Binding-site contacts:
Ligand atom S17 contacts residue PHE285 of chain 1.A at 3.7 Å.
Ligand atom O20 contacts residue SER183 of chain 1.A at 2.7 Å (h-bond).
Ligand atom C1 contacts residue ARG87 of chain 1.A at 3.6 Å.
Ligand atom S17 contacts residue ASP216 of chain 1.A at 3.0 Å (salt-bridge).
Ligand atom N11 contacts residue PHE285 of chain 1.A at 3.6 Å.
Ligand atom O18 contacts residue PHE285 of chain 1.A at 3.2 Å.
Ligand atom S17 contacts residue HOA1 of chain 1.D at 3.1 Å (h-bond).
Ligand atom O42 contacts residue TYR189 of chain 1.A at 3.4 Å.
Ligand atom O18 contacts residue ILE187 of chain 1.A at 3.9 Å.
Ligand atom S17 contacts residue HIS214 of chain 1.A at 3.2 Å (h-bond).
Ligand atom C1 contacts residue SER183 of chain 1.A at 3.6 Å.
Ligand atom S17 contacts residue FE21 of chain 1.C at 2.4 Å.
Ligand atom N14 contacts residue TYR91 of chain 1.A at 3.0 Å (h-bond).
Ligand atom O19 contacts residue ARG87 of chain 1.A at 2.8 Å (salt-bridge).
Ligand atom O43 contacts residue VAL272 of chain 1.A at 3.6 Å.
Ligand atom C31 contacts residue TYR189 of chain 1.A at 3.5 Å (hydrophobic).
Ligand atom C16 contacts residue HIS214 of chain 1.A at 3.3 Å.
Ligand atom C16 contacts residue PHE211 of chain 1.A at 3.6 Å (hydrophobic).
Ligand atom O43 contacts residue HOA1 of chain 1.D at 3.9 Å.
Ligand atom C31 contacts residue HOA1 of chain 1.D at 3.9 Å.
Ligand atom O18 contacts residue PRO283 of chain 1.A at 3.7 Å.
Ligand atom C16 contacts residue HOA1 of chain 1.D at 3.5 Å.
Ligand atom C10 contacts residue LEU324 of chain 1.A at 3.8 Å (hydrophobic).
Ligand atom C30 contacts residue HOA1 of chain 1.D at 3.7 Å.
Ligand atom N29 contacts residue HOA1 of chain 1.D at 3.4 Å (h-bond).
Ligand atom O20 contacts residue ARG87 of chain 1.A at 2.8 Å (salt-bridge).
Ligand atom C31 contacts residue SER281 of chain 1.A at 3.6 Å.
Ligand atom O19 contacts residue LEU321 of chain 1.A at 3.8 Å.
Ligand atom C30 contacts residue SER281 of chain 1.A at 3.9 Å.
Ligand atom C3 contacts residue LEU321 of chain 1.A at 3.9 Å (hydrophobic).
Ligand atom C1 contacts residue CYS104 of chain 1.A at 3.9 Å (hydrophobic).
Ligand atom O15 contacts residue LEU324 of chain 1.A at 3.9 Å.
Ligand atom N14 contacts residue CYS104 of chain 1.A at 3.9 Å.
Ligand atom C31 contacts residue ILE187 of chain 1.A at 3.6 Å (hydrophobic).
Ligand atom O42 contacts residue ILE187 of chain 1.A at 3.9 Å.
Ligand atom C30 contacts residue ILE187 of chain 1.A at 3.3 Å (hydrophobic).
Ligand atom O42 contacts residue GLN225 of chain 1.A at 3.9 Å.
Ligand atom O42 contacts residue SER281 of chain 1.A at 2.7 Å (h-bond).
Ligand atom O43 contacts residue TYR189 of chain 1.A at 2.7 Å (h-bond).
Ligand atom C16 contacts residue FE21 of chain 1.C at 3.4 Å.

Sequence of chain 1.A:
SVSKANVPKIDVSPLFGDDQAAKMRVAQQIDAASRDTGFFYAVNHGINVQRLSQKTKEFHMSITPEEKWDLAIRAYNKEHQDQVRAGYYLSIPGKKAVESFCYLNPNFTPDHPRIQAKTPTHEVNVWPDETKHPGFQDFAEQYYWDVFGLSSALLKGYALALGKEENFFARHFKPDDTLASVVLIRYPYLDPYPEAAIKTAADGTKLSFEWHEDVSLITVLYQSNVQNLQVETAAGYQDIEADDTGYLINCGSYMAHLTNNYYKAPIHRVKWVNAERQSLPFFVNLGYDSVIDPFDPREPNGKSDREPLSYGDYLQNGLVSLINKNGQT

The protein below binds the small molecule below.
Small molecule (SMILES): N[C@@H](CCCC(=O)N[C@@H](CS)C(=O)NCC(=O)O)C(=O)O